Binding-site contacts:
Ligand atom CD contacts residue NAI1 of chain 2.H at 4.3 Å.
Ligand atom O contacts residue NAI1 of chain 2.H at 3.0 Å (h-bond).
Ligand atom CD contacts residue ARG131 of chain 2.B at 3.9 Å.
Ligand atom C contacts residue NAI1 of chain 2.H at 3.0 Å.
Ligand atom CA contacts residue NAI1 of chain 2.H at 3.4 Å.
Ligand atom CG contacts residue NAI1 of chain 2.H at 3.4 Å.
Ligand atom N contacts residue NAI1 of chain 2.H at 3.1 Å.
Ligand atom CA contacts residue ARG131 of chain 2.B at 3.5 Å.
Ligand atom OXT contacts residue NAI1 of chain 2.H at 2.1 Å.
Ligand atom N contacts residue SER156 of chain 2.B at 3.8 Å.
Ligand atom CG contacts residue ARG131 of chain 2.B at 2.6 Å.
Ligand atom CB contacts residue NAI1 of chain 2.H at 2.6 Å.
Ligand atom N contacts residue ARG131 of chain 2.B at 3.9 Å.
Ligand atom C contacts residue ARG131 of chain 2.B at 4.2 Å.
Ligand atom OXT contacts residue ARG131 of chain 2.B at 4.3 Å.
Ligand atom OE1 contacts residue NAI1 of chain 2.H at 3.4 Å (h-bond).
Ligand atom CB contacts residue ARG131 of chain 2.B at 2.0 Å.

A protein and the small-molecule ligand that binds it are described below.
Small molecule (SMILES): N[C@@H](CCC(=O)O)C(=O)O

Sequence of chain 2.B:
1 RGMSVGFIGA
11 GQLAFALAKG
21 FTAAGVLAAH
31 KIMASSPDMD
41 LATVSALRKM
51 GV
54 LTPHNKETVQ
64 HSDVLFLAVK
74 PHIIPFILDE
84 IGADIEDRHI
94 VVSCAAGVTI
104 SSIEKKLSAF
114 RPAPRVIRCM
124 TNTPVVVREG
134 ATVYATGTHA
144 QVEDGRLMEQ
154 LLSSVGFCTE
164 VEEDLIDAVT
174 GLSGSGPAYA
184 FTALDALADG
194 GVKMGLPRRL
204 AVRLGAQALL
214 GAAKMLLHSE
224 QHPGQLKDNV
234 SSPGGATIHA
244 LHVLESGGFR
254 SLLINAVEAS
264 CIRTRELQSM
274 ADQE